Sequence of chain 1.A:
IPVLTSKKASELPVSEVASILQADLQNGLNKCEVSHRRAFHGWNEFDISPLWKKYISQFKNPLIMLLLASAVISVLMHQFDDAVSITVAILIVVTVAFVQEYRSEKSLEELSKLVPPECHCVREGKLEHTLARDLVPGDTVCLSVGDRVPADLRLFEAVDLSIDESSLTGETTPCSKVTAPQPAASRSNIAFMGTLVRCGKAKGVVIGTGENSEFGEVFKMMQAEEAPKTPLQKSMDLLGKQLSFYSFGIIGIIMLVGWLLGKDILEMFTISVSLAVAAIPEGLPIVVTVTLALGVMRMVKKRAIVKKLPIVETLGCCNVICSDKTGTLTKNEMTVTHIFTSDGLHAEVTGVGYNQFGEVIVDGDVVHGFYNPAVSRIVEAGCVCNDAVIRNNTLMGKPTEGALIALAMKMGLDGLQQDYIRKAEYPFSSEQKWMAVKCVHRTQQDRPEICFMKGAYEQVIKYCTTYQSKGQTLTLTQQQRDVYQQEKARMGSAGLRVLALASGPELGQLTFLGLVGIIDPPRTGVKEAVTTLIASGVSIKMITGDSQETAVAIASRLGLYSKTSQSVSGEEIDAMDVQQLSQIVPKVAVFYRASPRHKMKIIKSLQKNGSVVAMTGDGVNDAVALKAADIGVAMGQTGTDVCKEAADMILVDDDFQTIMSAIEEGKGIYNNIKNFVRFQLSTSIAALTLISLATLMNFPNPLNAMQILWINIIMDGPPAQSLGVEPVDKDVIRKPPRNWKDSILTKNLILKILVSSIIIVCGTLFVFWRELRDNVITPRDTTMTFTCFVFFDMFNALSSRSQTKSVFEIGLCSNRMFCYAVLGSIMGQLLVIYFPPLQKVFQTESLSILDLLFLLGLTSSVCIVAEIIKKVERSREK

The small molecule below binds the protein below.
Small molecule (SMILES): Nc1ncnc2c1ncn2[C@@H]1O[C@H](CO[P](=O)(O)O[P](=O)(O)CP(=O)(O)O)[C@@H](O)[C@H]1O

Binding-site contacts:
Ligand atom N1 contacts residue LYS508 of chain 1.A at 3.0 Å (salt-bridge).
Ligand atom PG contacts residue THR380 of chain 1.A at 3.5 Å.
Ligand atom O1G contacts residue THR598 of chain 1.A at 3.5 Å.
Ligand atom O3G contacts residue ASP378 of chain 1.A at 3.7 Å.
Ligand atom O3' contacts residue ARG647 of chain 1.A at 2.5 Å (salt-bridge).
Ligand atom O1G contacts residue GLY599 of chain 1.A at 3.1 Å (h-bond).
Ligand atom N3 contacts residue PHE482 of chain 1.A at 3.3 Å.
Ligand atom O1G contacts residue ASP600 of chain 1.A at 3.5 Å (salt-bridge).
Ligand atom PB contacts residue ARG551 of chain 1.A at 3.2 Å.
Ligand atom N6 contacts residue LYS452 of chain 1.A at 3.3 Å (salt-bridge).
Ligand atom O1A contacts residue SER484 of chain 1.A at 2.6 Å (h-bond).
Ligand atom PA contacts residue SER484 of chain 1.A at 3.5 Å.
Ligand atom N6 contacts residue LYS508 of chain 1.A at 3.0 Å (salt-bridge).
Ligand atom O2' contacts residue ARG551 of chain 1.A at 3.6 Å (salt-bridge).
Ligand atom C5' contacts residue GLY599 of chain 1.A at 3.5 Å.
Ligand atom O1G contacts residue THR380 of chain 1.A at 3.7 Å.
Ligand atom N7 contacts residue THR454 of chain 1.A at 3.2 Å.
Ligand atom C3' contacts residue ARG647 of chain 1.A at 3.5 Å.
Ligand atom O3' contacts residue ASP600 of chain 1.A at 3.6 Å.
Ligand atom C2 contacts residue GLY509 of chain 1.A at 3.7 Å.
Ligand atom O2B contacts residue ARG551 of chain 1.A at 2.7 Å (salt-bridge).
Ligand atom C4 contacts residue PHE482 of chain 1.A at 3.1 Å (hydrophobic).
Ligand atom C6 contacts residue LYS508 of chain 1.A at 3.2 Å.
Ligand atom O3G contacts residue LYS379 of chain 1.A at 3.5 Å (salt-bridge).
Ligand atom C2 contacts residue LYS508 of chain 1.A at 3.2 Å.
Ligand atom N3 contacts residue GLY509 of chain 1.A at 3.3 Å.
Ligand atom N6 contacts residue GLU455 of chain 1.A at 3.2 Å.
Ligand atom C3B contacts residue THR380 of chain 1.A at 3.3 Å.
Ligand atom C2' contacts residue ARG551 of chain 1.A at 3.3 Å.
Ligand atom O3' contacts residue ALA510 of chain 1.A at 3.7 Å.
Ligand atom C5 contacts residue PHE482 of chain 1.A at 3.3 Å (hydrophobic).
Ligand atom O4' contacts residue PHE482 of chain 1.A at 3.4 Å.
Ligand atom O3G contacts residue THR380 of chain 1.A at 2.8 Å (h-bond).
Ligand atom N9 contacts residue PHE482 of chain 1.A at 3.4 Å.
Ligand atom C8 contacts residue ARG551 of chain 1.A at 3.3 Å.
Ligand atom O2' contacts residue LEU553 of chain 1.A at 3.5 Å.
Ligand atom O1B contacts residue ARG551 of chain 1.A at 2.8 Å (salt-bridge).
Ligand atom C2 contacts residue PHE482 of chain 1.A at 3.6 Å (hydrophobic).
Ligand atom O2G contacts residue GLY599 of chain 1.A at 3.5 Å (h-bond).
Ligand atom O2A contacts residue SER484 of chain 1.A at 3.2 Å.